Sequence of chain 1.B:
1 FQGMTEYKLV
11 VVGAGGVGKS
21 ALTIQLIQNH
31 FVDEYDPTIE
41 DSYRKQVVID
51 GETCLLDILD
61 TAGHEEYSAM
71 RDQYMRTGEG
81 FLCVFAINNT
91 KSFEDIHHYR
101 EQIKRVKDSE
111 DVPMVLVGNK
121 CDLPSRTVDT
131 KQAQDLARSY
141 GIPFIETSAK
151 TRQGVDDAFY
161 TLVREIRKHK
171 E

A protein and the small-molecule ligand that binds it are described below.
Small molecule (SMILES): COc1cccc(-c2cccc(CC3(C(=O)NCCCn4ccnc4)CCOCC3)c2)c1

Binding-site contacts:
Ligand atom C7 contacts residue LEU59 of chain 1.B at 4.2 Å (hydrophobic).
Ligand atom C28 contacts residue SER42 of chain 1.B at 3.9 Å.
Ligand atom C32 contacts residue TYR74 of chain 1.B at 3.7 Å (hydrophobic).
Ligand atom O22 contacts residue THR77 of chain 1.B at 3.3 Å.
Ligand atom C24 contacts residue SER42 of chain 1.B at 3.9 Å.
Ligand atom C25 contacts residue TYR43 of chain 1.B at 3.5 Å (hydrophobic).
Ligand atom C25 contacts residue ILE58 of chain 1.B at 3.7 Å (hydrophobic).
Ligand atom C17 contacts residue THR77 of chain 1.B at 3.6 Å.
Ligand atom C11 contacts residue ASP57 of chain 1.B at 4.2 Å.
Ligand atom C29 contacts residue SER42 of chain 1.B at 3.6 Å.
Ligand atom C31 contacts residue VAL10 of chain 1.B at 3.7 Å (hydrophobic).
Ligand atom C6 contacts residue ASP57 of chain 1.B at 3.7 Å.
Ligand atom C28 contacts residue ARG44 of chain 1.B at 4.1 Å.
Ligand atom C8 contacts residue ARG44 of chain 1.B at 3.6 Å.
Ligand atom C23 contacts residue LEU9 of chain 1.B at 3.9 Å (hydrophobic).
Ligand atom C31 contacts residue LEU59 of chain 1.B at 4.1 Å (hydrophobic).
Ligand atom C26 contacts residue ASP57 of chain 1.B at 4.0 Å.
Ligand atom C31 contacts residue GLY78 of chain 1.B at 3.9 Å.
Ligand atom C23 contacts residue LEU59 of chain 1.B at 4.0 Å (hydrophobic).
Ligand atom O12 contacts residue ARG44 of chain 1.B at 3.4 Å (salt-bridge).
Ligand atom C11 contacts residue LYS8 of chain 1.B at 4.1 Å.
Ligand atom C24 contacts residue ILE58 of chain 1.B at 3.5 Å (hydrophobic).
Ligand atom C26 contacts residue LEU59 of chain 1.B at 4.0 Å (hydrophobic).
Ligand atom C20 contacts residue SER42 of chain 1.B at 3.4 Å.
Ligand atom C26 contacts residue LEU9 of chain 1.B at 3.5 Å (hydrophobic).
Ligand atom C17 contacts residue LEU59 of chain 1.B at 4.0 Å (hydrophobic).
Ligand atom C31 contacts residue LYS8 of chain 1.B at 4.2 Å.
Ligand atom C25 contacts residue ASP57 of chain 1.B at 3.5 Å.
Ligand atom C32 contacts residue THR77 of chain 1.B at 4.0 Å.
Ligand atom C31 contacts residue THR77 of chain 1.B at 3.9 Å.
Ligand atom C26 contacts residue LYS8 of chain 1.B at 3.5 Å.
Ligand atom C28 contacts residue ASP57 of chain 1.B at 3.9 Å.
Ligand atom C26 contacts residue VAL10 of chain 1.B at 3.9 Å (hydrophobic).
Ligand atom C23 contacts residue LYS8 of chain 1.B at 3.8 Å.
Ligand atom O22 contacts residue LEU59 of chain 1.B at 4.0 Å.
Ligand atom C24 contacts residue ASP57 of chain 1.B at 3.4 Å.
Ligand atom O22 contacts residue TYR74 of chain 1.B at 3.5 Å.
Ligand atom C32 contacts residue LEU59 of chain 1.B at 4.1 Å (hydrophobic).
Ligand atom C25 contacts residue SER42 of chain 1.B at 3.5 Å.
Ligand atom C23 contacts residue ASP57 of chain 1.B at 3.4 Å.